Binding-site contacts:
Ligand atom C5 contacts residue ASN154 of chain 3.E at 3.6 Å.
Ligand atom C1 contacts residue SER156 of chain 3.E at 4.0 Å.
Ligand atom C7 contacts residue ASN154 of chain 3.E at 3.3 Å.
Ligand atom C1 contacts residue SER157 of chain 3.E at 4.3 Å.
Ligand atom C8 contacts residue ASN154 of chain 3.E at 3.7 Å.
Ligand atom O6 contacts residue SER157 of chain 3.E at 4.2 Å.
Ligand atom C1 contacts residue ASN154 of chain 3.E at 1.4 Å.
Ligand atom C2 contacts residue ASN154 of chain 3.E at 2.5 Å.
Ligand atom O7 contacts residue ASN154 of chain 3.E at 3.5 Å (h-bond).
Ligand atom C3 contacts residue ASN154 of chain 3.E at 3.8 Å.
Ligand atom O5 contacts residue ASN154 of chain 3.E at 2.4 Å (h-bond).
Ligand atom O5 contacts residue SER157 of chain 3.E at 4.0 Å.
Ligand atom N2 contacts residue ASN154 of chain 3.E at 2.8 Å (h-bond).
Ligand atom C4 contacts residue ASN154 of chain 3.E at 4.2 Å.

A small-molecule ligand and the protein it binds are described below.
Small molecule (SMILES): CC(=O)N[C@@H]1[C@@H](O)[C@H](O)[C@@H](CO)O[C@H]1O

Sequence of chain 3.E:
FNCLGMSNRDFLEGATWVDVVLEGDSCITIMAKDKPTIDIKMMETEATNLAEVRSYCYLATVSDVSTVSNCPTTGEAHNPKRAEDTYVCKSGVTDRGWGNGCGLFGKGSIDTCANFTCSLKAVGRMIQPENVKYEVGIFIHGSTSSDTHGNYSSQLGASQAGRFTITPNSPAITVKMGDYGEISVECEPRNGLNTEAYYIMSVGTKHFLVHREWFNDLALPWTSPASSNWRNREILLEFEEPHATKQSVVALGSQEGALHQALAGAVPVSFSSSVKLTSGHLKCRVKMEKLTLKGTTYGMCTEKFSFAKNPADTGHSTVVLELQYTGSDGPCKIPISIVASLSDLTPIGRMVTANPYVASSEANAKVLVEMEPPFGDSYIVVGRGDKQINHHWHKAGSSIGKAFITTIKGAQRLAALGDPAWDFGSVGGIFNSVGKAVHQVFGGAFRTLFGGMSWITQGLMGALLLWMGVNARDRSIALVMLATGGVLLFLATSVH